Sequence of chain 3.A:
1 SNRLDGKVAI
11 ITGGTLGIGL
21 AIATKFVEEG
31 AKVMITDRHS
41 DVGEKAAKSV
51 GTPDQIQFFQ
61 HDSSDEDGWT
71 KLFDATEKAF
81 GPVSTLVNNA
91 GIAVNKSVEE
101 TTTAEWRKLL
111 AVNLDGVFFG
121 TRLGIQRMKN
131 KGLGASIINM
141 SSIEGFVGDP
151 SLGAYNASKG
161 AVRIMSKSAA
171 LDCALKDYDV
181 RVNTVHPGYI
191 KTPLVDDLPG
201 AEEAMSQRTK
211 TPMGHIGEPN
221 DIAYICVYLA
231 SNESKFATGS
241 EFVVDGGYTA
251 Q

Binding-site contacts:
Ligand atom C7 contacts residue ASN95 of chain 3.A at 4.4 Å.
Ligand atom C8 contacts residue GLU144 of chain 3.A at 4.1 Å.
Ligand atom C2 contacts residue TYR189 of chain 3.A at 4.3 Å (hydrophobic).
Ligand atom C3 contacts residue TYR189 of chain 3.A at 3.8 Å (hydrophobic).
Ligand atom C1 contacts residue TYR155 of chain 3.A at 4.4 Å (hydrophobic).
Ligand atom C3 contacts residue MET205 of chain 3.A at 4.4 Å (hydrophobic).
Ligand atom C6 contacts residue ALA93 of chain 3.A at 3.5 Å (hydrophobic).
Ligand atom O1 contacts residue NAD1 of chain 3.D at 3.6 Å.
Ligand atom C8 contacts residue LEU152 of chain 3.A at 3.8 Å (hydrophobic).
Ligand atom C8 contacts residue TYR189 of chain 3.A at 3.9 Å (hydrophobic).
Ligand atom C7 contacts residue ALA93 of chain 3.A at 3.6 Å (hydrophobic).
Ligand atom O1 contacts residue TYR155 of chain 3.A at 3.2 Å (h-bond).
Ligand atom C7 contacts residue LEU152 of chain 3.A at 3.8 Å (hydrophobic).
Ligand atom C6 contacts residue ASN95 of chain 3.A at 3.1 Å.
Ligand atom C6 contacts residue LEU152 of chain 3.A at 3.7 Å (hydrophobic).
Ligand atom C8 contacts residue NAD1 of chain 3.D at 4.0 Å.
Ligand atom C1 contacts residue TYR189 of chain 3.A at 4.1 Å (hydrophobic).
Ligand atom C1 contacts residue NAD1 of chain 3.D at 3.8 Å.
Ligand atom C8 contacts residue TYR155 of chain 3.A at 3.9 Å (hydrophobic).
Ligand atom C5 contacts residue ASN95 of chain 3.A at 3.2 Å.

This small molecule binds to this protein.
Small molecule (SMILES): C[C@@H](O)c1ccccc1